This small molecule binds to this protein.
Small molecule (SMILES): CC(C)C[C@H](NC(=O)[C@H](Cc1ccccc1)NC(=O)c1cnccn1)B(O)O

Sequence of chain 1.N:
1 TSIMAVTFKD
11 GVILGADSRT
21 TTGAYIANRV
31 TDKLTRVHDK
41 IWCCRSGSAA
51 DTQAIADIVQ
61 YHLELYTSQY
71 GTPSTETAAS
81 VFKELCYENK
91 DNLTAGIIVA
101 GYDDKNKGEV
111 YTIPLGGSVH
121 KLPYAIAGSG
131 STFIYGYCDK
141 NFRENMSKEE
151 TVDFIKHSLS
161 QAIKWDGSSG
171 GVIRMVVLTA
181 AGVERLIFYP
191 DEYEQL

Binding-site contacts:
Ligand atom C21 contacts residue THR1 of chain 1.N at 2.4 Å.
Ligand atom C5 contacts residue HIS114 of chain 1.H at 3.1 Å.
Ligand atom C24 contacts residue THR52 of chain 1.N at 3.8 Å.
Ligand atom C14 contacts residue GLY47 of chain 1.N at 3.9 Å.
Ligand atom C5 contacts residue THR22 of chain 1.N at 3.6 Å.
Ligand atom N4 contacts residue THR22 of chain 1.N at 2.7 Å (h-bond).
Ligand atom C6 contacts residue SER118 of chain 1.H at 3.3 Å.
Ligand atom C18 contacts residue GLY47 of chain 1.N at 3.7 Å.
Ligand atom N4 contacts residue THR21 of chain 1.N at 3.9 Å.
Ligand atom C7 contacts residue ALA49 of chain 1.N at 3.9 Å (hydrophobic).
Ligand atom B26 contacts residue THR1 of chain 1.N at 1.4 Å.
Ligand atom C3 contacts residue THR22 of chain 1.N at 3.5 Å.
Ligand atom N9 contacts residue THR21 of chain 1.N at 3.3 Å (h-bond).
Ligand atom C11 contacts residue THR21 of chain 1.N at 3.6 Å.
Ligand atom O19 contacts residue THR20 of chain 1.N at 3.5 Å.
Ligand atom N20 contacts residue GLY47 of chain 1.N at 2.9 Å (h-bond).
Ligand atom O28 contacts residue THR1 of chain 1.N at 2.3 Å (h-bond).
Ligand atom C24 contacts residue ARG45 of chain 1.N at 3.4 Å.
Ligand atom C6 contacts residue HIS114 of chain 1.H at 3.4 Å.
Ligand atom N1 contacts residue ALA49 of chain 1.N at 3.7 Å.
Ligand atom C22 contacts residue ARG45 of chain 1.N at 3.9 Å.
Ligand atom C21 contacts residue LYS33 of chain 1.N at 3.8 Å.
Ligand atom N9 contacts residue THR20 of chain 1.N at 3.9 Å.
Ligand atom O8 contacts residue SER48 of chain 1.N at 3.8 Å.
Ligand atom C10 contacts residue GLY47 of chain 1.N at 3.5 Å.
Ligand atom O19 contacts residue THR21 of chain 1.N at 3.1 Å (h-bond).
Ligand atom C21 contacts residue GLY47 of chain 1.N at 3.9 Å.
Ligand atom C22 contacts residue GLY47 of chain 1.N at 3.9 Å.
Ligand atom B26 contacts residue LYS33 of chain 1.N at 3.8 Å.
Ligand atom C23 contacts residue GLY47 of chain 1.N at 3.7 Å.
Ligand atom C22 contacts residue LYS33 of chain 1.N at 3.9 Å.
Ligand atom N1 contacts residue SER118 of chain 1.H at 3.8 Å.
Ligand atom N20 contacts residue THR1 of chain 1.N at 3.7 Å.
Ligand atom C13 contacts residue GLY47 of chain 1.N at 3.5 Å.
Ligand atom C25 contacts residue THR20 of chain 1.N at 3.6 Å.
Ligand atom C3 contacts residue THR21 of chain 1.N at 3.2 Å.
Ligand atom O8 contacts residue ALA49 of chain 1.N at 2.9 Å (h-bond).
Ligand atom O27 contacts residue THR1 of chain 1.N at 2.4 Å (h-bond).
Ligand atom C22 contacts residue THR1 of chain 1.N at 2.7 Å.
Ligand atom O27 contacts residue GLY47 of chain 1.N at 3.2 Å (h-bond).

Sequence of chain 1.H:
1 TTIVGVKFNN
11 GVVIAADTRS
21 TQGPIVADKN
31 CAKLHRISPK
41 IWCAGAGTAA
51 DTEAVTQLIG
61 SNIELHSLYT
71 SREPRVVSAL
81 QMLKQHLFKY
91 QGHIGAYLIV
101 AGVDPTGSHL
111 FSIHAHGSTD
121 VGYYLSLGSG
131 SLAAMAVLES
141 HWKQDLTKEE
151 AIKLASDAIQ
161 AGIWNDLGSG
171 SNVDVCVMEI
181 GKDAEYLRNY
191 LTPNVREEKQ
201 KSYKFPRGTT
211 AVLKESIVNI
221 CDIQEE